Sequence of chain 1.B:
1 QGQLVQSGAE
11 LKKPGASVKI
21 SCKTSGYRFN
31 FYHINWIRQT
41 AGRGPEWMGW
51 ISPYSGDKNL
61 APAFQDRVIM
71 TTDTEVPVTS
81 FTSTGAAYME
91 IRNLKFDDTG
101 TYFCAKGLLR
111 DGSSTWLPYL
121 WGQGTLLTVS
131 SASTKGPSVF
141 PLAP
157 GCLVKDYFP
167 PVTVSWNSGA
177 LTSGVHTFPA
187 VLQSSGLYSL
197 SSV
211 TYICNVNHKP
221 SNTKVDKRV

Sequence of chain 1.A:
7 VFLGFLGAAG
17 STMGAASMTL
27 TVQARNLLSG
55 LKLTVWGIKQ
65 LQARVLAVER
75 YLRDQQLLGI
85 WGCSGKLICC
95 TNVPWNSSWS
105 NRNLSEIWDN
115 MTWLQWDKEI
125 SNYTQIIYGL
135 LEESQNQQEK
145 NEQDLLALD

Sequence of chain 1.D:
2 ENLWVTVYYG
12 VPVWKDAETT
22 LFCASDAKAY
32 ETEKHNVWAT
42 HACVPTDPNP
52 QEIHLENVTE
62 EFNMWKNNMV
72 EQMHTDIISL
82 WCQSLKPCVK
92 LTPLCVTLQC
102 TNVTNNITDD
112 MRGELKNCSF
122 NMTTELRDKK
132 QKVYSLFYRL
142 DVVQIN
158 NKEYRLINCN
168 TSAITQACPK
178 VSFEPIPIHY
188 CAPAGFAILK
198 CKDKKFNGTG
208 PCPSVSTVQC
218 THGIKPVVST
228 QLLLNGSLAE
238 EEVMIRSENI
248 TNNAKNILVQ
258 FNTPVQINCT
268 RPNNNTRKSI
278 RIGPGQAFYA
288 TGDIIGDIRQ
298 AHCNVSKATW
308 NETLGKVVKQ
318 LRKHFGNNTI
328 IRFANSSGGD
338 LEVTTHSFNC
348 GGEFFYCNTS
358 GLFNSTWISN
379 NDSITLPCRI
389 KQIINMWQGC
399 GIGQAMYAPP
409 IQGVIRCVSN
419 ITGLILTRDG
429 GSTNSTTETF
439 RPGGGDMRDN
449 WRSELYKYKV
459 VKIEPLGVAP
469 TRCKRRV

Sequence of chain 1.C:
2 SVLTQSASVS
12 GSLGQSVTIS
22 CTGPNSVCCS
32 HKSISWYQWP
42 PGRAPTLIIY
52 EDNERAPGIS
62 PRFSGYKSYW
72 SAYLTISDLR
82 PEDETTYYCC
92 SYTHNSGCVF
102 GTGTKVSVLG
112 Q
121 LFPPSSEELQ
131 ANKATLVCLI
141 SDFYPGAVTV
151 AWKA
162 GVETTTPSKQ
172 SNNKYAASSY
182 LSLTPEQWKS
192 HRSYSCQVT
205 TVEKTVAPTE

Binding-site contacts:
Ligand atom O7 contacts residue ASN58 of chain 1.D at 3.2 Å (h-bond).
Ligand atom O6 contacts residue GLY112 of chain 1.B at 2.6 Å.
Ligand atom C6 contacts residue PHE31 of chain 1.B at 3.8 Å (hydrophobic).
Ligand atom C1 contacts residue ARG110 of chain 1.B at 3.5 Å.
Ligand atom O3 contacts residue HIS95 of chain 1.C at 3.9 Å.
Ligand atom C7 contacts residue PHE31 of chain 1.B at 3.8 Å (hydrophobic).
Ligand atom C8 contacts residue ARG110 of chain 1.B at 2.7 Å.
Ligand atom O7 contacts residue SER17 of chain 1.A at 2.4 Å (h-bond).
Ligand atom O4 contacts residue ASP57 of chain 1.B at 2.5 Å (salt-bridge).
Ligand atom O5 contacts residue ASN58 of chain 1.D at 2.1 Å (h-bond).
Ligand atom C5 contacts residue ARG110 of chain 1.B at 3.7 Å.
Ligand atom C5 contacts residue ASP57 of chain 1.B at 3.7 Å.
Ligand atom C7 contacts residue SER17 of chain 1.A at 3.4 Å.
Ligand atom C6 contacts residue SER113 of chain 1.B at 3.6 Å.
Ligand atom C2 contacts residue ASN58 of chain 1.D at 2.5 Å.
Ligand atom C1 contacts residue ASN58 of chain 1.D at 1.4 Å.
Ligand atom C4 contacts residue ASP57 of chain 1.B at 3.5 Å.
Ligand atom O5 contacts residue ARG110 of chain 1.B at 3.7 Å.
Ligand atom C3 contacts residue ASP57 of chain 1.B at 3.7 Å.
Ligand atom O7 contacts residue ASN30 of chain 1.B at 3.7 Å.
Ligand atom O3 contacts residue HIS33 of chain 1.B at 3.1 Å.
Ligand atom C3 contacts residue ASN58 of chain 1.D at 3.7 Å.
Ligand atom C6 contacts residue ARG110 of chain 1.B at 3.0 Å.
Ligand atom C6 contacts residue GLY112 of chain 1.B at 3.8 Å.
Ligand atom C8 contacts residue PHE31 of chain 1.B at 3.7 Å (hydrophobic).
Ligand atom O3 contacts residue ASN96 of chain 1.C at 3.6 Å (h-bond).
Ligand atom O3 contacts residue GLY112 of chain 1.B at 3.8 Å.
Ligand atom C3 contacts residue HIS95 of chain 1.C at 3.8 Å.
Ligand atom O5 contacts residue GLY112 of chain 1.B at 3.7 Å.
Ligand atom O6 contacts residue ARG110 of chain 1.B at 2.1 Å (salt-bridge).
Ligand atom N2 contacts residue ASN58 of chain 1.D at 3.1 Å (h-bond).
Ligand atom C2 contacts residue GLY112 of chain 1.B at 3.8 Å.
Ligand atom C5 contacts residue ASN58 of chain 1.D at 3.5 Å.
Ligand atom C7 contacts residue ASN58 of chain 1.D at 3.4 Å.
Ligand atom O3 contacts residue THR115 of chain 1.B at 3.8 Å.
Ligand atom O7 contacts residue PHE31 of chain 1.B at 3.2 Å (h-bond).
Ligand atom O4 contacts residue HIS95 of chain 1.C at 3.2 Å.
Ligand atom O6 contacts residue SER113 of chain 1.B at 3.0 Å (h-bond).
Ligand atom O2 contacts residue GLY112 of chain 1.B at 2.7 Å (h-bond).
Ligand atom C3 contacts residue ARG110 of chain 1.B at 3.4 Å.

A small-molecule ligand and the protein it binds are described below.
Small molecule (SMILES): CC(=O)N[C@H]1[C@H](O[C@H]2[C@H](O)[C@@H](NC(C)=O)CO[C@@H]2CO)O[C@H](CO)[C@@H](O[C@@H]2O[C@H](CO[C@H]3O[C@H](CO[C@H]4O[C@H](CO)[C@@H](O)[C@H](O)[C@@H]4O)[C@@H](O)[C@H](O[C@H]4O[C@H](CO)[C@@H](O)[C@H](O)[C@@H]4O)[C@@H]3O)[C@@H](O)[C@H](O[C@H]3O[C@H](CO)[C@@H](O)[C@H](O)[C@@H]3O)[C@@H]2O)[C@@H]1O